Binding-site contacts:
Ligand atom C3 contacts residue PHE186 of chain 1.D at 3.5 Å (hydrophobic).
Ligand atom C6 contacts residue TRP249 of chain 1.B at 3.4 Å (hydrophobic).
Ligand atom C6 contacts residue TRP139 of chain 1.D at 3.4 Å (hydrophobic).
Ligand atom C6 contacts residue TYR187 of chain 1.D at 4.1 Å (hydrophobic).
Ligand atom O3 contacts residue TYR187 of chain 1.D at 4.1 Å.
Ligand atom C7 contacts residue PRO175 of chain 1.D at 3.9 Å (hydrophobic).
Ligand atom C4 contacts residue PHE186 of chain 1.D at 4.3 Å (hydrophobic).
Ligand atom C7 contacts residue TYR145 of chain 1.D at 4.3 Å (hydrophobic).
Ligand atom C5 contacts residue ASN176 of chain 1.D at 3.7 Å.
Ligand atom C8 contacts residue PRO175 of chain 1.D at 3.1 Å (hydrophobic).
Ligand atom O3 contacts residue PHE12 of chain 1.D at 3.8 Å.
Ligand atom C8 contacts residue ASN176 of chain 1.D at 4.2 Å.
Ligand atom C5 contacts residue TRP249 of chain 1.B at 4.0 Å (hydrophobic).
Ligand atom O3 contacts residue ASN176 of chain 1.D at 3.8 Å.
Ligand atom C4 contacts residue TYR145 of chain 1.D at 4.0 Å (hydrophobic).
Ligand atom C1 contacts residue PHE186 of chain 1.D at 4.1 Å (hydrophobic).
Ligand atom O1 contacts residue PRO84 of chain 1.D at 2.9 Å.
Ligand atom C7 contacts residue SER132 of chain 1.D at 3.9 Å.
Ligand atom O3 contacts residue PRO175 of chain 1.D at 3.6 Å (h-bond).
Ligand atom C4 contacts residue THR134 of chain 1.D at 4.2 Å.
Ligand atom C3 contacts residue TYR145 of chain 1.D at 3.0 Å (hydrophobic).
Ligand atom C5 contacts residue TYR187 of chain 1.D at 3.5 Å (hydrophobic).
Ligand atom O1 contacts residue PHE186 of chain 1.D at 4.1 Å.
Ligand atom O2 contacts residue TRP249 of chain 1.B at 3.4 Å.
Ligand atom C7 contacts residue ASN176 of chain 1.D at 3.2 Å.
Ligand atom C8 contacts residue TYR145 of chain 1.D at 3.6 Å (hydrophobic).
Ligand atom C4 contacts residue TYR187 of chain 1.D at 4.2 Å (hydrophobic).
Ligand atom C2 contacts residue PHE186 of chain 1.D at 3.3 Å (hydrophobic).
Ligand atom C8 contacts residue SER132 of chain 1.D at 3.0 Å.
Ligand atom O3 contacts residue TYR145 of chain 1.D at 4.2 Å.
Ligand atom N1 contacts residue PRO84 of chain 1.D at 3.9 Å.
Ligand atom C4 contacts residue ASN176 of chain 1.D at 4.0 Å.
Ligand atom C2 contacts residue TYR145 of chain 1.D at 3.5 Å (hydrophobic).
Ligand atom C1 contacts residue TRP249 of chain 1.B at 4.1 Å (hydrophobic).
Ligand atom C7 contacts residue TYR187 of chain 1.D at 4.1 Å (hydrophobic).
Ligand atom O2 contacts residue PHE86 of chain 1.D at 3.1 Å.
Ligand atom C7 contacts residue THR134 of chain 1.D at 4.2 Å.
Ligand atom O3 contacts residue PHE186 of chain 1.D at 4.0 Å.
Ligand atom C5 contacts residue TRP139 of chain 1.D at 3.5 Å (hydrophobic).
Ligand atom N1 contacts residue TRP249 of chain 1.B at 4.0 Å.

Sequence of chain 1.B:
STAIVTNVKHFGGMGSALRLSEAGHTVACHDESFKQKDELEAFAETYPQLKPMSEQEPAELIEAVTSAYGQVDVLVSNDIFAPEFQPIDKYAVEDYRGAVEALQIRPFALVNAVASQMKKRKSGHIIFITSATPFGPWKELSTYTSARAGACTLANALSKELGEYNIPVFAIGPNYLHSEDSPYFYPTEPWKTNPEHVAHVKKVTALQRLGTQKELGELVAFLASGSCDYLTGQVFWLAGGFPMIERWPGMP

This small molecule binds to this protein.
Small molecule (SMILES): O=[N+]([O-])c1ccc([C@H]2CO2)cc1

Sequence of chain 1.D:
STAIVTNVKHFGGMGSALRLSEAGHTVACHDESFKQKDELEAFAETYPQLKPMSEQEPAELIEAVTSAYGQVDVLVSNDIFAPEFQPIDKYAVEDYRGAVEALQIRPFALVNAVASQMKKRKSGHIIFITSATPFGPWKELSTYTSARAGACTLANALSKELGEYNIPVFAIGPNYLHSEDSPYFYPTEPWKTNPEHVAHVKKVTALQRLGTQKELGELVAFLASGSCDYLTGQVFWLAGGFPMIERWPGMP